Binding-site contacts:
Ligand atom C10 contacts residue LEU155 of chain 1.B at 4.0 Å (hydrophobic).
Ligand atom C04 contacts residue ALA56 of chain 1.B at 3.7 Å (hydrophobic).
Ligand atom N03 contacts residue LEU104 of chain 1.B at 3.9 Å.
Ligand atom N03 contacts residue LEU155 of chain 1.B at 3.9 Å.
Ligand atom N15 contacts residue LEU155 of chain 1.B at 3.4 Å.
Ligand atom N14 contacts residue LEU155 of chain 1.B at 3.9 Å.
Ligand atom CL8 contacts residue PRO86 of chain 1.B at 4.0 Å.
Ligand atom C18 contacts residue GLY36 of chain 1.B at 3.6 Å.
Ligand atom C02 contacts residue LEU104 of chain 1.B at 4.0 Å (hydrophobic).
Ligand atom CL8 contacts residue TYR76 of chain 1.B at 3.1 Å.
Ligand atom O20 contacts residue SER37 of chain 1.B at 3.8 Å.
Ligand atom C11 contacts residue ILE43 of chain 1.B at 4.0 Å (hydrophobic).
Ligand atom C19 contacts residue GLY36 of chain 1.B at 3.7 Å.
Ligand atom C02 contacts residue LEU105 of chain 1.B at 3.9 Å (hydrophobic).
Ligand atom N14 contacts residue ILE35 of chain 1.B at 3.6 Å.
Ligand atom N03 contacts residue LEU105 of chain 1.B at 3.2 Å (h-bond).
Ligand atom C02 contacts residue LEU155 of chain 1.B at 3.5 Å (hydrophobic).
Ligand atom O20 contacts residue ILE43 of chain 1.B at 3.9 Å.
Ligand atom N01 contacts residue GLY106 of chain 1.B at 3.9 Å.
Ligand atom C05 contacts residue GLU103 of chain 1.B at 3.2 Å.
Ligand atom C19 contacts residue SER37 of chain 1.B at 3.4 Å.
Ligand atom CL8 contacts residue MET102 of chain 1.B at 3.6 Å.
Ligand atom C06 contacts residue GLU103 of chain 1.B at 3.7 Å.
Ligand atom C11 contacts residue LEU155 of chain 1.B at 3.6 Å (hydrophobic).
Ligand atom C05 contacts residue ALA56 of chain 1.B at 3.9 Å (hydrophobic).
Ligand atom N01 contacts residue LEU104 of chain 1.B at 3.5 Å.
Ligand atom C07 contacts residue ILE168 of chain 1.B at 4.1 Å (hydrophobic).
Ligand atom C13 contacts residue ILE43 of chain 1.B at 4.0 Å (hydrophobic).
Ligand atom N12 contacts residue ILE43 of chain 1.B at 3.8 Å.
Ligand atom C05 contacts residue LEU105 of chain 1.B at 3.5 Å (hydrophobic).
Ligand atom N03 contacts residue ALA56 of chain 1.B at 3.8 Å.
Ligand atom C06 contacts residue LEU105 of chain 1.B at 4.0 Å (hydrophobic).
Ligand atom C04 contacts residue LEU105 of chain 1.B at 4.0 Å (hydrophobic).
Ligand atom C06 contacts residue MET102 of chain 1.B at 3.6 Å (hydrophobic).
Ligand atom C17 contacts residue ILE35 of chain 1.B at 3.9 Å (hydrophobic).
Ligand atom N12 contacts residue ILE168 of chain 1.B at 4.0 Å.
Ligand atom C06 contacts residue PRO86 of chain 1.B at 3.8 Å (hydrophobic).
Ligand atom N01 contacts residue LEU105 of chain 1.B at 3.0 Å (h-bond).
Ligand atom C04 contacts residue LEU155 of chain 1.B at 4.1 Å (hydrophobic).
Ligand atom C18 contacts residue ILE35 of chain 1.B at 3.6 Å (hydrophobic).

This small molecule binds to this protein.
Small molecule (SMILES): Nc1nc2ccc(Cl)cc2c2nc(-c3ccco3)nn12

Sequence of chain 1.B:
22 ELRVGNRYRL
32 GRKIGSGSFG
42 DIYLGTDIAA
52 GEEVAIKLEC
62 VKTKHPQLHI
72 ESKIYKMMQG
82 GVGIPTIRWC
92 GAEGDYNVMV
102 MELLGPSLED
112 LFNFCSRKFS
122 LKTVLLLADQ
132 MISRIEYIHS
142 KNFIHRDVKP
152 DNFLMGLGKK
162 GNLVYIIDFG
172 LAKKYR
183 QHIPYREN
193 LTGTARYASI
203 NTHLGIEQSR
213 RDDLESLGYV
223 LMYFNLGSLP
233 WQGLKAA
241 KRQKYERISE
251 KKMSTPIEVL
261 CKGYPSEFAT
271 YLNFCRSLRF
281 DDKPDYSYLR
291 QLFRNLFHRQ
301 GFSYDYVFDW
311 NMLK